The small molecule below binds the protein below.
Small molecule (SMILES): CC(=O)N[C@@H]1[C@@H](O)[C@H](O)[C@@H](CO)O[C@H]1O

Binding-site contacts:
Ligand atom O7 contacts residue PHE139 of chain 3.D at 3.9 Å.
Ligand atom C8 contacts residue ASN140 of chain 3.D at 3.4 Å.
Ligand atom N2 contacts residue ASN140 of chain 3.D at 2.9 Å (h-bond).
Ligand atom O7 contacts residue HIS102 of chain 3.D at 4.0 Å.
Ligand atom O7 contacts residue ARG151 of chain 3.D at 4.1 Å.
Ligand atom C8 contacts residue HIS102 of chain 3.D at 3.4 Å.
Ligand atom C7 contacts residue PHE139 of chain 3.D at 4.3 Å (hydrophobic).
Ligand atom C8 contacts residue PHE139 of chain 3.D at 4.4 Å (hydrophobic).
Ligand atom O5 contacts residue ASN140 of chain 3.D at 2.3 Å (h-bond).
Ligand atom O7 contacts residue ASN140 of chain 3.D at 3.5 Å (h-bond).
Ligand atom C2 contacts residue ASN140 of chain 3.D at 2.5 Å.
Ligand atom C7 contacts residue HIS102 of chain 3.D at 4.1 Å.
Ligand atom O7 contacts residue SER138 of chain 3.D at 4.3 Å.
Ligand atom C7 contacts residue ASN140 of chain 3.D at 3.2 Å.
Ligand atom C4 contacts residue ASN140 of chain 3.D at 4.2 Å.
Ligand atom C3 contacts residue ASN140 of chain 3.D at 3.8 Å.
Ligand atom C1 contacts residue ASN140 of chain 3.D at 1.4 Å.
Ligand atom C5 contacts residue ASN140 of chain 3.D at 3.6 Å.

Sequence of chain 3.D:
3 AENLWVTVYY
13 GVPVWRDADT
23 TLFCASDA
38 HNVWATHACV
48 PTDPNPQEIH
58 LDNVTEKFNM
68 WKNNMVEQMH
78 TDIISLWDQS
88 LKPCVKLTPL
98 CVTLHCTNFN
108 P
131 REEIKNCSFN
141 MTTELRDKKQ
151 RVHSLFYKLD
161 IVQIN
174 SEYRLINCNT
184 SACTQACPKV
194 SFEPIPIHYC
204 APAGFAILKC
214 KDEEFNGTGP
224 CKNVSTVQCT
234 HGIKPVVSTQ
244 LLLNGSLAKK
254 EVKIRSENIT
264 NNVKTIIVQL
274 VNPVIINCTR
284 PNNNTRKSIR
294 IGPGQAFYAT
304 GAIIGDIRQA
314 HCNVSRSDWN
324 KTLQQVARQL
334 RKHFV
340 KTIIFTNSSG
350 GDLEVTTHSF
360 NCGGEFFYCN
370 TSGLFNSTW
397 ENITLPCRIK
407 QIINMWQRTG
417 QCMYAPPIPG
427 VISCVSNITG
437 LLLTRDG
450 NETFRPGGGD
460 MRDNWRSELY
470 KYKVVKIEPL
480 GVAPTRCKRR